Sequence of chain 1.B:
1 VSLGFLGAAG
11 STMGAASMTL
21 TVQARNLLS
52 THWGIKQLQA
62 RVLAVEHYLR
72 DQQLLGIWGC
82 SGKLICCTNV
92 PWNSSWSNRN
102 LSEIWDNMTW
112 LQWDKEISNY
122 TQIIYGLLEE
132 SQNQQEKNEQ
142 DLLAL

Binding-site contacts:
Ligand atom C8 contacts residue ASN120 of chain 1.B at 3.8 Å.
Ligand atom O5 contacts residue ASN120 of chain 1.B at 2.5 Å (h-bond).
Ligand atom O7 contacts residue ASN120 of chain 1.B at 3.6 Å.
Ligand atom C3 contacts residue ASN120 of chain 1.B at 3.9 Å.
Ligand atom C4 contacts residue ASN120 of chain 1.B at 4.4 Å.
Ligand atom C1 contacts residue ASN120 of chain 1.B at 1.5 Å.
Ligand atom C5 contacts residue ASN120 of chain 1.B at 3.8 Å.
Ligand atom C8 contacts residue GLU117 of chain 1.B at 3.1 Å.
Ligand atom C7 contacts residue ASN120 of chain 1.B at 3.4 Å.
Ligand atom N2 contacts residue ASN120 of chain 1.B at 3.0 Å (h-bond).
Ligand atom O7 contacts residue TYR121 of chain 1.B at 3.8 Å.
Ligand atom C2 contacts residue ASN120 of chain 1.B at 2.5 Å.

A small-molecule ligand and the protein it binds are described below.
Small molecule (SMILES): CC(=O)N[C@@H]1[C@@H](O)[C@H](O)[C@@H](CO)O[C@H]1O